A protein and the small-molecule ligand that binds it are described below.
Small molecule (SMILES): O=C([O-])C(=O)[O-]

Sequence of chain 1.A:
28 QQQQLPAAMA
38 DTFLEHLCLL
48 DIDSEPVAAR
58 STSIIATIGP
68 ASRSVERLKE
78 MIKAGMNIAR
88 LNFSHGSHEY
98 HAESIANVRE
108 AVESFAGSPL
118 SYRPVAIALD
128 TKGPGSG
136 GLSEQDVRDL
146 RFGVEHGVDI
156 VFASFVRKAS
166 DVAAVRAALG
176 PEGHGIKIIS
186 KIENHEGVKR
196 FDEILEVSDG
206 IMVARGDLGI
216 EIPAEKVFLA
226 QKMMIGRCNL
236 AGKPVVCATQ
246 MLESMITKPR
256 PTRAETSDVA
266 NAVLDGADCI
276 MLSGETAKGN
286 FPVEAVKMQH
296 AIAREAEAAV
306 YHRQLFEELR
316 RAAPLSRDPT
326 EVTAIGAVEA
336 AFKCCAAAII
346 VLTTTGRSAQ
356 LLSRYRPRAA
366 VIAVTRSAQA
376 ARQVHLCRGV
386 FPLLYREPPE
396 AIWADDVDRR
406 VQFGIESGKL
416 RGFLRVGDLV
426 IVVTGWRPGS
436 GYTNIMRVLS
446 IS

Binding-site contacts:
Ligand atom O1 contacts residue MG1 of chain 1.K at 2.2 Å.
Ligand atom C1 contacts residue ARG210 of chain 1.A at 4.4 Å.
Ligand atom O3 contacts residue THR244 of chain 1.A at 2.6 Å (h-bond).
Ligand atom C1 contacts residue ASP212 of chain 1.A at 3.8 Å.
Ligand atom O3 contacts residue GLY211 of chain 1.A at 2.8 Å (h-bond).
Ligand atom O1 contacts residue ALA209 of chain 1.A at 3.9 Å.
Ligand atom O2 contacts residue LYS186 of chain 1.A at 2.7 Å (salt-bridge).
Ligand atom C1 contacts residue GLY211 of chain 1.A at 3.7 Å.
Ligand atom O2 contacts residue ASP212 of chain 1.A at 4.1 Å.
Ligand atom O2 contacts residue GLU188 of chain 1.A at 3.1 Å (salt-bridge).
Ligand atom C2 contacts residue LYS186 of chain 1.A at 3.6 Å.
Ligand atom C2 contacts residue THR244 of chain 1.A at 4.0 Å.
Ligand atom O4 contacts residue THR244 of chain 1.A at 3.5 Å (h-bond).
Ligand atom C1 contacts residue ALA209 of chain 1.A at 3.5 Å (hydrophobic).
Ligand atom O2 contacts residue ALA209 of chain 1.A at 4.2 Å.
Ligand atom C2 contacts residue GLU188 of chain 1.A at 3.7 Å.
Ligand atom O2 contacts residue MG1 of chain 1.K at 2.1 Å.
Ligand atom O1 contacts residue GLY211 of chain 1.A at 3.7 Å.
Ligand atom O4 contacts residue ALA209 of chain 1.A at 4.1 Å.
Ligand atom O3 contacts residue ARG210 of chain 1.A at 3.5 Å (salt-bridge).
Ligand atom O3 contacts residue MG1 of chain 1.K at 4.1 Å.
Ligand atom O4 contacts residue LYS186 of chain 1.A at 3.7 Å.
Ligand atom C2 contacts residue MG1 of chain 1.K at 2.9 Å.
Ligand atom C1 contacts residue GLU188 of chain 1.A at 3.5 Å.
Ligand atom C1 contacts residue THR244 of chain 1.A at 3.6 Å.
Ligand atom C2 contacts residue ALA209 of chain 1.A at 3.7 Å (hydrophobic).
Ligand atom O3 contacts residue ALA209 of chain 1.A at 3.3 Å.
Ligand atom O3 contacts residue ASP212 of chain 1.A at 3.9 Å.
Ligand atom C1 contacts residue MG1 of chain 1.K at 2.9 Å.
Ligand atom O4 contacts residue ARG87 of chain 1.A at 4.2 Å.
Ligand atom O1 contacts residue GLU188 of chain 1.A at 2.9 Å (salt-bridge).
Ligand atom O4 contacts residue MET276 of chain 1.A at 4.2 Å.
Ligand atom O1 contacts residue ASP212 of chain 1.A at 2.9 Å (salt-bridge).
Ligand atom O4 contacts residue MET207 of chain 1.A at 4.2 Å.
Ligand atom O4 contacts residue MG1 of chain 1.K at 4.0 Å.